The small molecule below binds the protein below.
Small molecule (SMILES): CC(=O)N[C@@H]1[C@@H](O)[C@H](O)[C@@H](CO)O[C@H]1O

Binding-site contacts:
Ligand atom O7 contacts residue ASN154 of chain 1.B at 4.2 Å.
Ligand atom O4 contacts residue GLU75 of chain 1.B at 2.6 Å (salt-bridge).
Ligand atom C3 contacts residue ASN154 of chain 1.B at 3.9 Å.
Ligand atom O6 contacts residue ASN154 of chain 1.B at 3.1 Å (h-bond).
Ligand atom O4 contacts residue TRP74 of chain 1.B at 3.7 Å.
Ligand atom C6 contacts residue TRP74 of chain 1.B at 2.8 Å (hydrophobic).
Ligand atom C6 contacts residue GLU75 of chain 1.B at 4.1 Å.
Ligand atom C4 contacts residue GLU75 of chain 1.B at 3.8 Å.
Ligand atom C1 contacts residue ASN154 of chain 1.B at 1.5 Å.
Ligand atom O5 contacts residue ASN154 of chain 1.B at 2.3 Å (h-bond).
Ligand atom C5 contacts residue GLU75 of chain 1.B at 4.4 Å.
Ligand atom C1 contacts residue TRP74 of chain 1.B at 3.9 Å (hydrophobic).
Ligand atom C3 contacts residue TRP74 of chain 1.B at 4.4 Å (hydrophobic).
Ligand atom O6 contacts residue TRP74 of chain 1.B at 3.5 Å (h-bond).
Ligand atom C6 contacts residue GLY77 of chain 1.B at 4.0 Å.
Ligand atom N2 contacts residue ASN154 of chain 1.B at 3.1 Å (h-bond).
Ligand atom O6 contacts residue GLY77 of chain 1.B at 4.2 Å.
Ligand atom C5 contacts residue ASN154 of chain 1.B at 3.6 Å.
Ligand atom C6 contacts residue ASN154 of chain 1.B at 3.9 Å.
Ligand atom C4 contacts residue ASN154 of chain 1.B at 4.2 Å.
Ligand atom C2 contacts residue TRP74 of chain 1.B at 3.6 Å (hydrophobic).
Ligand atom C7 contacts residue ASN154 of chain 1.B at 3.9 Å.
Ligand atom C5 contacts residue TRP74 of chain 1.B at 3.8 Å (hydrophobic).
Ligand atom O3 contacts residue TRP74 of chain 1.B at 4.3 Å.
Ligand atom O5 contacts residue TRP74 of chain 1.B at 3.6 Å.
Ligand atom C4 contacts residue TRP74 of chain 1.B at 3.8 Å (hydrophobic).
Ligand atom C2 contacts residue ASN154 of chain 1.B at 2.6 Å.

Sequence of chain 1.B:
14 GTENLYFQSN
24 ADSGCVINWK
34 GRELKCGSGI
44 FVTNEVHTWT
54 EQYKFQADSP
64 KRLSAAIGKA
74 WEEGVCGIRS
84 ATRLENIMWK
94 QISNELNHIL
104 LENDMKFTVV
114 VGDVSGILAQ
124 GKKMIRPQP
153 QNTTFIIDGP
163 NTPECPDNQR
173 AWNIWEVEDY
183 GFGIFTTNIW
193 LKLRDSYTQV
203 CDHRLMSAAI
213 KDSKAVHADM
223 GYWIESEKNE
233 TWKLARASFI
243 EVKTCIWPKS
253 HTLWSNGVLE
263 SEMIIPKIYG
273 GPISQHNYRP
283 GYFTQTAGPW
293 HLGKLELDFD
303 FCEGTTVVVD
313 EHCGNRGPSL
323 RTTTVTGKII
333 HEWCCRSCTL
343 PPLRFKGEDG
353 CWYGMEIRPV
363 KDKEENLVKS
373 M